Sequence of chain 1.A:
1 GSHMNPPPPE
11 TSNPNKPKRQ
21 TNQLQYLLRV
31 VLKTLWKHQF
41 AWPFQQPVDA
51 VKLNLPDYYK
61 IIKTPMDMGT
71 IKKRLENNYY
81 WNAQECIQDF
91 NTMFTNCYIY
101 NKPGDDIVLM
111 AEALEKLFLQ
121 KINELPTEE

Binding-site contacts:
Ligand atom N2 contacts residue ASN101 of chain 1.A at 3.5 Å (h-bond).
Ligand atom C4 contacts residue TYR100 of chain 1.A at 4.2 Å (hydrophobic).
Ligand atom C3 contacts residue ILE107 of chain 1.A at 4.3 Å (hydrophobic).
Ligand atom O1 contacts residue ILE107 of chain 1.A at 4.1 Å.
Ligand atom N2 contacts residue LEU55 of chain 1.A at 4.3 Å.
Ligand atom C4 contacts residue LEU55 of chain 1.A at 3.5 Å (hydrophobic).
Ligand atom C2 contacts residue ASN101 of chain 1.A at 4.0 Å.
Ligand atom C5 contacts residue LEU53 of chain 1.A at 4.5 Å (hydrophobic).
Ligand atom C1 contacts residue VAL48 of chain 1.A at 3.7 Å (hydrophobic).
Ligand atom C5 contacts residue ILE107 of chain 1.A at 4.3 Å (hydrophobic).
Ligand atom O2 contacts residue ILE107 of chain 1.A at 4.2 Å.
Ligand atom C4 contacts residue LEU53 of chain 1.A at 4.3 Å (hydrophobic).
Ligand atom C3 contacts residue ASN101 of chain 1.A at 3.9 Å.
Ligand atom O1 contacts residue CYS97 of chain 1.A at 4.0 Å.
Ligand atom C1 contacts residue PRO43 of chain 1.A at 4.0 Å (hydrophobic).
Ligand atom O1 contacts residue TYR58 of chain 1.A at 4.4 Å.
Ligand atom C1 contacts residue PHE44 of chain 1.A at 3.9 Å (hydrophobic).
Ligand atom BR1 contacts residue LEU55 of chain 1.A at 4.0 Å.
Ligand atom N1 contacts residue VAL48 of chain 1.A at 4.0 Å.
Ligand atom C2 contacts residue VAL48 of chain 1.A at 3.9 Å (hydrophobic).
Ligand atom N1 contacts residue ILE107 of chain 1.A at 4.0 Å.
Ligand atom C4 contacts residue ASN101 of chain 1.A at 4.4 Å.
Ligand atom C2 contacts residue ILE107 of chain 1.A at 4.0 Å (hydrophobic).
Ligand atom N2 contacts residue ILE107 of chain 1.A at 4.2 Å.
Ligand atom O2 contacts residue LEU53 of chain 1.A at 4.0 Å.
Ligand atom C7 contacts residue ASN101 of chain 1.A at 4.1 Å.
Ligand atom C6 contacts residue ASN101 of chain 1.A at 3.8 Å.
Ligand atom C4 contacts residue TYR58 of chain 1.A at 4.0 Å (hydrophobic).
Ligand atom C6 contacts residue ILE107 of chain 1.A at 3.7 Å (hydrophobic).
Ligand atom O1 contacts residue ASN101 of chain 1.A at 3.0 Å (h-bond).
Ligand atom C5 contacts residue ASN101 of chain 1.A at 4.2 Å.
Ligand atom C4 contacts residue VAL48 of chain 1.A at 4.0 Å (hydrophobic).
Ligand atom C1 contacts residue ILE107 of chain 1.A at 4.4 Å (hydrophobic).

This small molecule binds to this protein.
Small molecule (SMILES): CC(=O)N[C@@H](C)C(=O)NCC#CBr